Sequence of chain 1.A:
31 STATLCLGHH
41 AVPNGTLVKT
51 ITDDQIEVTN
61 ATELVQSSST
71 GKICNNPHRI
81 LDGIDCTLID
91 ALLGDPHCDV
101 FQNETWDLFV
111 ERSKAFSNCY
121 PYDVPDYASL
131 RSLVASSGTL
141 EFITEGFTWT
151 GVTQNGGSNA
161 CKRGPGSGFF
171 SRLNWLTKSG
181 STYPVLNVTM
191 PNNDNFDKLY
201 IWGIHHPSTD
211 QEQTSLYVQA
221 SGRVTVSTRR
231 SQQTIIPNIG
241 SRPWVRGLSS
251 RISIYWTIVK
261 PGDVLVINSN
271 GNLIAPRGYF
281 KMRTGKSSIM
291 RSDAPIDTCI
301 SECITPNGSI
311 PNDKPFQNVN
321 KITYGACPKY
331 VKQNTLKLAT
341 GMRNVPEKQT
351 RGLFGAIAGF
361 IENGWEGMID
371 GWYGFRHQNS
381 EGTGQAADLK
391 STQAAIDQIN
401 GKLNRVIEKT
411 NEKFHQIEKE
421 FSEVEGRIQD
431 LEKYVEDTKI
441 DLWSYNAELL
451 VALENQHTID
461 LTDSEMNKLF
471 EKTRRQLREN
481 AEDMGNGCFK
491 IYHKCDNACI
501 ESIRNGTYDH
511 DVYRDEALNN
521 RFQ

Binding-site contacts:
Ligand atom C5 contacts residue ASN44 of chain 1.A at 3.7 Å.
Ligand atom N2 contacts residue ASN44 of chain 1.A at 2.9 Å (h-bond).
Ligand atom C8 contacts residue PRO346 of chain 1.A at 4.1 Å (hydrophobic).
Ligand atom C8 contacts residue PRO43 of chain 1.A at 3.5 Å (hydrophobic).
Ligand atom C3 contacts residue ASN44 of chain 1.A at 3.8 Å.
Ligand atom C4 contacts residue ASN44 of chain 1.A at 4.2 Å.
Ligand atom C7 contacts residue PRO43 of chain 1.A at 3.9 Å (hydrophobic).
Ligand atom C2 contacts residue ASN44 of chain 1.A at 2.5 Å.
Ligand atom O7 contacts residue ASN44 of chain 1.A at 3.1 Å (h-bond).
Ligand atom O5 contacts residue ASN44 of chain 1.A at 2.4 Å (h-bond).
Ligand atom C7 contacts residue ASN44 of chain 1.A at 3.1 Å.
Ligand atom C1 contacts residue ASN44 of chain 1.A at 1.4 Å.
Ligand atom O7 contacts residue PRO43 of chain 1.A at 3.9 Å.
Ligand atom C8 contacts residue ASN44 of chain 1.A at 4.3 Å.
Ligand atom N2 contacts residue GLU57 of chain 1.A at 4.3 Å.

A protein and the small-molecule ligand that binds it are described below.
Small molecule (SMILES): CC(=O)N[C@@H]1[C@@H](O)[C@H](O)[C@@H](CO)O[C@H]1O